The small molecule below binds the protein below.
Small molecule (SMILES): Cc1cccc(C)c1OCC(=O)N[C@@H](Cc1ccccc1)[C@@H](O)C[C@H](Cc1ccccc1)NC(=O)[C@H](C(C)C)N1CCCNC1=O

Sequence of chain 1.A:
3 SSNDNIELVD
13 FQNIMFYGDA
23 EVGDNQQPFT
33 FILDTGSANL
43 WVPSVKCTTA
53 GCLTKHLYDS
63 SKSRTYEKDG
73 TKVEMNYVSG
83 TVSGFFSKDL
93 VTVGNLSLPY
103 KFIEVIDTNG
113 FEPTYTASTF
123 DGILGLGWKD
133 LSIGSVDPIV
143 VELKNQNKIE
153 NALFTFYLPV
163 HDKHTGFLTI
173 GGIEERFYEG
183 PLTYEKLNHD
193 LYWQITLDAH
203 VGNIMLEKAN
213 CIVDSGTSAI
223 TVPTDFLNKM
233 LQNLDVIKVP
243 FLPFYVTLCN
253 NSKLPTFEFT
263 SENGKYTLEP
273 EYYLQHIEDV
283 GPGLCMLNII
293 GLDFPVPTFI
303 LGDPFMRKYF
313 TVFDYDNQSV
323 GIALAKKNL

Binding-site contacts:
Ligand atom C16 contacts residue PHE113 of chain 1.A at 3.5 Å (hydrophobic).
Ligand atom C24 contacts residue ASP216 of chain 1.A at 3.0 Å.
Ligand atom C7 contacts residue VAL80 of chain 1.A at 3.5 Å (hydrophobic).
Ligand atom C24 contacts residue GLY218 of chain 1.A at 3.3 Å.
Ligand atom O4 contacts residue ASP36 of chain 1.A at 2.9 Å (salt-bridge).
Ligand atom C14 contacts residue CPS1 of chain 1.C at 3.4 Å.
Ligand atom C36 contacts residue VAL80 of chain 1.A at 3.5 Å (hydrophobic).
Ligand atom C21 contacts residue SER81 of chain 1.A at 2.9 Å.
Ligand atom O1 contacts residue SER220 of chain 1.A at 2.7 Å (h-bond).
Ligand atom C22 contacts residue SER81 of chain 1.A at 3.6 Å.
Ligand atom C12 contacts residue GLY218 of chain 1.A at 3.7 Å.
Ligand atom C24 contacts residue THR219 of chain 1.A at 3.6 Å.
Ligand atom C5 contacts residue TYR194 of chain 1.A at 3.3 Å (hydrophobic).
Ligand atom C21 contacts residue PHE113 of chain 1.A at 3.3 Å (hydrophobic).
Ligand atom O3 contacts residue TYR79 of chain 1.A at 3.7 Å.
Ligand atom C36 contacts residue TYR79 of chain 1.A at 3.6 Å (hydrophobic).
Ligand atom O4 contacts residue ASP216 of chain 1.A at 2.3 Å (salt-bridge).
Ligand atom C3 contacts residue SER220 of chain 1.A at 3.4 Å.
Ligand atom N3 contacts residue GLY218 of chain 1.A at 3.1 Å (h-bond).
Ligand atom C19 contacts residue GLY218 of chain 1.A at 3.3 Å.
Ligand atom C23 contacts residue ASP36 of chain 1.A at 3.4 Å.
Ligand atom O5 contacts residue ASP36 of chain 1.A at 3.7 Å.
Ligand atom C35 contacts residue GLY38 of chain 1.A at 3.0 Å.
Ligand atom C2 contacts residue CPS1 of chain 1.C at 3.6 Å.
Ligand atom N2 contacts residue MET17 of chain 1.A at 3.6 Å.
Ligand atom C22 contacts residue TYR79 of chain 1.A at 3.5 Å (hydrophobic).
Ligand atom C20 contacts residue SER81 of chain 1.A at 3.6 Å.
Ligand atom C29 contacts residue ASP216 of chain 1.A at 2.9 Å.
Ligand atom C9 contacts residue VAL80 of chain 1.A at 3.6 Å (hydrophobic).
Ligand atom O2 contacts residue SER81 of chain 1.A at 3.2 Å.
Ligand atom C33 contacts residue CPS1 of chain 1.D at 3.5 Å.
Ligand atom C23 contacts residue GLY218 of chain 1.A at 3.2 Å.
Ligand atom O2 contacts residue VAL80 of chain 1.A at 3.4 Å.
Ligand atom C7 contacts residue PHE296 of chain 1.A at 3.5 Å (hydrophobic).
Ligand atom O1 contacts residue THR219 of chain 1.A at 3.2 Å.
Ligand atom C32 contacts residue CPS1 of chain 1.D at 3.4 Å.
Ligand atom C8 contacts residue VAL80 of chain 1.A at 3.3 Å (hydrophobic).
Ligand atom C15 contacts residue THR219 of chain 1.A at 3.7 Å.
Ligand atom C25 contacts residue ASP216 of chain 1.A at 3.5 Å.
Ligand atom N2 contacts residue SER220 of chain 1.A at 3.1 Å (h-bond).